Sequence of chain 1.A:
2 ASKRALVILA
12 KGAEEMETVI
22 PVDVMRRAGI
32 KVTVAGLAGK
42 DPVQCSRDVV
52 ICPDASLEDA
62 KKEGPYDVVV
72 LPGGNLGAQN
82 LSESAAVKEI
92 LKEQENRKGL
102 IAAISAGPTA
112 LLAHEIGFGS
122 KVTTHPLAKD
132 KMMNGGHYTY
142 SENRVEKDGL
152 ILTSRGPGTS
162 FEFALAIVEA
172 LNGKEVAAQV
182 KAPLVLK

The small molecule below binds the protein below.
Small molecule (SMILES): O=C1Nc2ccccc2C1=O

Binding-site contacts:
Ligand atom N1 contacts residue LYS148 of chain 1.A at 3.6 Å.
Ligand atom C6 contacts residue LYS148 of chain 1.A at 3.7 Å.
Ligand atom C1 contacts residue GLY150 of chain 1.A at 4.4 Å.
Ligand atom C10 contacts residue ALA171 of chain 1.A at 3.5 Å (hydrophobic).
Ligand atom C4 contacts residue GLY100 of chain 1.A at 4.0 Å.
Ligand atom C4 contacts residue LYS99 of chain 1.A at 3.5 Å.
Ligand atom C3 contacts residue LEU151 of chain 1.A at 3.9 Å (hydrophobic).
Ligand atom C7 contacts residue LEU101 of chain 1.A at 4.2 Å (hydrophobic).
Ligand atom C6 contacts residue ALA171 of chain 1.A at 4.5 Å (hydrophobic).
Ligand atom O11 contacts residue LYS148 of chain 1.A at 3.0 Å (salt-bridge).
Ligand atom C2 contacts residue LEU101 of chain 1.A at 3.6 Å (hydrophobic).
Ligand atom C5 contacts residue LEU101 of chain 1.A at 4.4 Å (hydrophobic).
Ligand atom O11 contacts residue ALA171 of chain 1.A at 3.4 Å.
Ligand atom C3 contacts residue GLY100 of chain 1.A at 3.9 Å.
Ligand atom C7 contacts residue LYS148 of chain 1.A at 1.3 Å.
Ligand atom C10 contacts residue LYS148 of chain 1.A at 2.5 Å.
Ligand atom C2 contacts residue LEU151 of chain 1.A at 4.0 Å (hydrophobic).
Ligand atom C4 contacts residue LEU101 of chain 1.A at 3.6 Å (hydrophobic).
Ligand atom N1 contacts residue ALA171 of chain 1.A at 3.8 Å.
Ligand atom C2 contacts residue GLY150 of chain 1.A at 3.6 Å.
Ligand atom C3 contacts residue LYS99 of chain 1.A at 3.9 Å.
Ligand atom C3 contacts residue GLY150 of chain 1.A at 4.4 Å.
Ligand atom C7 contacts residue ALA171 of chain 1.A at 4.2 Å (hydrophobic).
Ligand atom C3 contacts residue LEU101 of chain 1.A at 3.6 Å (hydrophobic).
Ligand atom C1 contacts residue LYS148 of chain 1.A at 2.6 Å.
Ligand atom C2 contacts residue LYS148 of chain 1.A at 3.3 Å.
Ligand atom C1 contacts residue LEU101 of chain 1.A at 3.8 Å (hydrophobic).